Binding-site contacts:
Ligand atom C18 contacts residue ALA762 of chain 1.A at 4.4 Å (hydrophobic).
Ligand atom C18 contacts residue ARG770 of chain 1.A at 3.7 Å.
Ligand atom C18 contacts residue LEU774 of chain 1.A at 4.5 Å (hydrophobic).
Ligand atom C21 contacts residue ARG770 of chain 1.A at 3.2 Å.
Ligand atom C4 contacts residue PHE759 of chain 1.A at 4.3 Å (hydrophobic).
Ligand atom C12 contacts residue LEU763 of chain 1.A at 4.1 Å (hydrophobic).
Ligand atom C11 contacts residue LEU763 of chain 1.A at 3.7 Å (hydrophobic).
Ligand atom C20 contacts residue ARG770 of chain 1.A at 3.5 Å.
Ligand atom C13 contacts residue ARG770 of chain 1.A at 4.5 Å.
Ligand atom C22 contacts residue ARG770 of chain 1.A at 4.3 Å.
Ligand atom C19 contacts residue PHE759 of chain 1.A at 3.2 Å (hydrophobic).

Sequence of chain 1.A:
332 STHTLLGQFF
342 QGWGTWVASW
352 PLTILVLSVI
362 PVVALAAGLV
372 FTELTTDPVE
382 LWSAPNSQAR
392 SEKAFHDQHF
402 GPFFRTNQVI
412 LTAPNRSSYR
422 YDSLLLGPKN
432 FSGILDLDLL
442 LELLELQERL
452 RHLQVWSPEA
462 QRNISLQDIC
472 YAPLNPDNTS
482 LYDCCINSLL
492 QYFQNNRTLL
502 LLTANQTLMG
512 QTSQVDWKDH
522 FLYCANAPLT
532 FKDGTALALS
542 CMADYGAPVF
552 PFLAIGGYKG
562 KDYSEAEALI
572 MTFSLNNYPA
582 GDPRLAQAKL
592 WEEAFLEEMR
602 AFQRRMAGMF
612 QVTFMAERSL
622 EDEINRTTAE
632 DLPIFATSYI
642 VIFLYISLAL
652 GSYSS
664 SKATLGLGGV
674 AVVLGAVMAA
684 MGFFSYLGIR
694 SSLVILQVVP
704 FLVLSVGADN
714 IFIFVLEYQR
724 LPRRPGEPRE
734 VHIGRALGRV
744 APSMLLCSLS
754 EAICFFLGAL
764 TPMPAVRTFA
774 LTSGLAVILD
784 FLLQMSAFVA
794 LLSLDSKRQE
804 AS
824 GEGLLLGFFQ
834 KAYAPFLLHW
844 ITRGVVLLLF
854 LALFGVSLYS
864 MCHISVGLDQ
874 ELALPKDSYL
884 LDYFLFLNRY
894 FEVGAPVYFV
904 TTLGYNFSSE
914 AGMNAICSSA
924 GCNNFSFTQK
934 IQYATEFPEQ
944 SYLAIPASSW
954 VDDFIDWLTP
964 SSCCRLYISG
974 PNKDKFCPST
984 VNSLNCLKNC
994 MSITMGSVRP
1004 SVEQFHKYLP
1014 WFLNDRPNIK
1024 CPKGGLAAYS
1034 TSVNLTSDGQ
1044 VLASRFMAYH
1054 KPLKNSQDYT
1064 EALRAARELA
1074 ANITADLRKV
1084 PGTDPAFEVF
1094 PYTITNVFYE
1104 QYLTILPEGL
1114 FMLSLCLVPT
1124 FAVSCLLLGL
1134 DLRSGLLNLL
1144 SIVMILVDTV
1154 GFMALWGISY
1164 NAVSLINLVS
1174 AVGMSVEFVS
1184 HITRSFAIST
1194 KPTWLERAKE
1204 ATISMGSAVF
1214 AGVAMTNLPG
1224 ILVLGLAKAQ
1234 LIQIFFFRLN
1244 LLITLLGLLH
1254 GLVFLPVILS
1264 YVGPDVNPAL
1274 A

This small molecule binds to this protein.
Small molecule (SMILES): CC(C)CCC[C@@H](C)[C@H]1CC[C@H]2[C@@H]3CC=C4C[C@@H](O)CC[C@]4(C)[C@H]3CC[C@]12C